Binding-site contacts:
Ligand atom C7 contacts residue ASP526 of chain 1.B at 3.8 Å.
Ligand atom O5 contacts residue ASP477 of chain 1.B at 4.2 Å.
Ligand atom C3 contacts residue ASP526 of chain 1.B at 3.8 Å.
Ligand atom C6 contacts residue LYS480 of chain 1.B at 4.2 Å.
Ligand atom C7 contacts residue ASN501 of chain 1.B at 3.7 Å.
Ligand atom C2 contacts residue ASN501 of chain 1.B at 2.5 Å.
Ligand atom N2 contacts residue ASP526 of chain 1.B at 2.8 Å (salt-bridge).
Ligand atom C6 contacts residue SER479 of chain 1.B at 3.4 Å.
Ligand atom O5 contacts residue SER479 of chain 1.B at 3.3 Å (h-bond).
Ligand atom O5 contacts residue SER503 of chain 1.B at 4.3 Å.
Ligand atom C7 contacts residue CYS469 of chain 1.B at 3.9 Å (hydrophobic).
Ligand atom C8 contacts residue CYS469 of chain 1.B at 3.5 Å (hydrophobic).
Ligand atom O5 contacts residue ASN501 of chain 1.B at 2.3 Å (h-bond).
Ligand atom C1 contacts residue SER479 of chain 1.B at 4.2 Å.
Ligand atom N2 contacts residue ASN501 of chain 1.B at 3.0 Å (h-bond).
Ligand atom C1 contacts residue SER503 of chain 1.B at 4.2 Å.
Ligand atom O7 contacts residue SER468 of chain 1.B at 3.4 Å.
Ligand atom C1 contacts residue ASN501 of chain 1.B at 1.4 Å.
Ligand atom O6 contacts residue SER407 of chain 1.B at 4.0 Å.
Ligand atom C5 contacts residue ASN501 of chain 1.B at 3.6 Å.
Ligand atom C5 contacts residue SER479 of chain 1.B at 4.0 Å.
Ligand atom C1 contacts residue ASP526 of chain 1.B at 3.5 Å.
Ligand atom C4 contacts residue ASN501 of chain 1.B at 4.2 Å.
Ligand atom C3 contacts residue ASN501 of chain 1.B at 3.8 Å.
Ligand atom O6 contacts residue SER479 of chain 1.B at 3.4 Å (h-bond).
Ligand atom O7 contacts residue ASN501 of chain 1.B at 4.0 Å.
Ligand atom O6 contacts residue LYS480 of chain 1.B at 4.3 Å.
Ligand atom C8 contacts residue ASP526 of chain 1.B at 3.9 Å.
Ligand atom C7 contacts residue SER468 of chain 1.B at 4.0 Å.
Ligand atom C8 contacts residue TYR524 of chain 1.B at 3.4 Å (hydrophobic).
Ligand atom C8 contacts residue SER468 of chain 1.B at 4.1 Å.
Ligand atom C5 contacts residue SER503 of chain 1.B at 4.2 Å.
Ligand atom O7 contacts residue CYS469 of chain 1.B at 3.3 Å (h-bond).
Ligand atom C2 contacts residue ASP526 of chain 1.B at 3.5 Å.

Sequence of chain 1.B:
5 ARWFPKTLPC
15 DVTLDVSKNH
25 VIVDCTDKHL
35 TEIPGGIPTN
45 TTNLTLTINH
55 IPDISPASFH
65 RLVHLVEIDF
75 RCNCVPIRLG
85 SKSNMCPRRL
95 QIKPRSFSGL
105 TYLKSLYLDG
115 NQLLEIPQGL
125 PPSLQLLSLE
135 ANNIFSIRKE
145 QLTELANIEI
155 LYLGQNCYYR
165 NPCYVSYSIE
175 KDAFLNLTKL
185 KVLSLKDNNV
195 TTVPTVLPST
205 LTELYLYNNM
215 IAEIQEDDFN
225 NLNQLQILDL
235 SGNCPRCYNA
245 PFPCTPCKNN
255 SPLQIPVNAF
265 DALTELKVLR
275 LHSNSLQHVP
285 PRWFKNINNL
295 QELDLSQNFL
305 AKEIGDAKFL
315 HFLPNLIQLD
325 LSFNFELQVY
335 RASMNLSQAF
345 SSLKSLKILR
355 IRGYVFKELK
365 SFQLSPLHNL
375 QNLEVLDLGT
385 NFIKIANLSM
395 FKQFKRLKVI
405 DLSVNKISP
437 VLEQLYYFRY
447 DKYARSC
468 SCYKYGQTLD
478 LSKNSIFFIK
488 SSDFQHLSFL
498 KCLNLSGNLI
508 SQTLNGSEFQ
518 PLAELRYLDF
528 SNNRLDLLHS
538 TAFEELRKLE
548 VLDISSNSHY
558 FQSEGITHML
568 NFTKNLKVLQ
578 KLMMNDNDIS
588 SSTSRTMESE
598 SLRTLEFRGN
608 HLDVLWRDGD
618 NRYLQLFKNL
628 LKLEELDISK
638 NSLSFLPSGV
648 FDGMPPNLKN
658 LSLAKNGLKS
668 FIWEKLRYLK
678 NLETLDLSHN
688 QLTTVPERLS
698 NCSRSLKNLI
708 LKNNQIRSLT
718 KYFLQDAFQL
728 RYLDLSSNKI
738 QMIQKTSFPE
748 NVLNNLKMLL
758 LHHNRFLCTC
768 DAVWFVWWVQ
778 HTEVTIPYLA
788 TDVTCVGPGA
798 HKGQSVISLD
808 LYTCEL

This protein binds this small molecule.
Small molecule (SMILES): CC(=O)N[C@@H]1[C@@H](O)[C@H](O)[C@@H](CO)O[C@H]1O